Sequence of chain 1.D:
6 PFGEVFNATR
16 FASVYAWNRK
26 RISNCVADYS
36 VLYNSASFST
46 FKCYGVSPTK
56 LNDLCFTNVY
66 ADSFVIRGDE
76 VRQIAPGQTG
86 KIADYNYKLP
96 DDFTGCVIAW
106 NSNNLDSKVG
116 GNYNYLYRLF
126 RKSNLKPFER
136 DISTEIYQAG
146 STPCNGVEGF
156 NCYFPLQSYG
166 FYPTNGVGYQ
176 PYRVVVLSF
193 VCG

Binding-site contacts:
Ligand atom O7 contacts residue PHE7 of chain 1.D at 3.7 Å.
Ligand atom C8 contacts residue ASN12 of chain 1.D at 4.2 Å.
Ligand atom C7 contacts residue PHE7 of chain 1.D at 4.5 Å (hydrophobic).
Ligand atom O7 contacts residue PHE11 of chain 1.D at 3.7 Å.
Ligand atom C2 contacts residue ASN12 of chain 1.D at 3.8 Å.
Ligand atom O7 contacts residue GLY8 of chain 1.D at 3.8 Å.
Ligand atom C8 contacts residue GLY8 of chain 1.D at 4.0 Å.
Ligand atom C8 contacts residue PHE7 of chain 1.D at 4.5 Å (hydrophobic).
Ligand atom O7 contacts residue ASN12 of chain 1.D at 3.2 Å (h-bond).
Ligand atom C7 contacts residue GLY8 of chain 1.D at 4.2 Å.
Ligand atom C7 contacts residue ASN12 of chain 1.D at 3.1 Å.
Ligand atom N2 contacts residue ASN12 of chain 1.D at 2.9 Å (h-bond).
Ligand atom C1 contacts residue ASN12 of chain 1.D at 3.5 Å.

The protein below binds the small molecule below.
Small molecule (SMILES): CC(=O)N[C@@H]1[C@@H](O)[C@H](O)[C@@H](CO)O[C@H]1O